Sequence of chain 1.A:
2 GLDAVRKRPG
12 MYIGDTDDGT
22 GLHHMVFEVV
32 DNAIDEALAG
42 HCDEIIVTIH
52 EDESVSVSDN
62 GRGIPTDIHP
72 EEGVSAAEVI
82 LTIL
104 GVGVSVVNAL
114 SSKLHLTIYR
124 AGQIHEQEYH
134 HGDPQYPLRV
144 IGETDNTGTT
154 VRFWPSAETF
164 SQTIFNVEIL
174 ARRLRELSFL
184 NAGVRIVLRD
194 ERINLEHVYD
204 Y

A small-molecule ligand and the protein it binds are described below.
Small molecule (SMILES): Cc1[nH]c(C(=O)Nc2nc3c(O[C@H](C)c4ccccc4)cc(C(=O)O)cc3s2)c(Cl)c1Cl

Binding-site contacts:
Ligand atom C5 contacts residue 80S1 of chain 1.C at 0.1 Å.
Ligand atom C12 contacts residue ILE81 of chain 1.A at 3.3 Å (hydrophobic).
Ligand atom C12 contacts residue 80S1 of chain 1.C at 0.8 Å.
Ligand atom C22 contacts residue 80S1 of chain 1.C at 0.1 Å.
Ligand atom C14 contacts residue 80S1 of chain 1.C at 1.4 Å.
Ligand atom CL1 contacts residue 80S1 of chain 1.C at 0.2 Å.
Ligand atom C6 contacts residue 80S1 of chain 1.C at 0.1 Å.
Ligand atom C2 contacts residue 80S1 of chain 1.C at 0.2 Å.
Ligand atom C1 contacts residue 80S1 of chain 1.C at 0.2 Å.
Ligand atom C13 contacts residue 80S1 of chain 1.C at 1.3 Å.
Ligand atom N1 contacts residue ASP60 of chain 1.A at 2.8 Å (salt-bridge).
Ligand atom O2 contacts residue 80S1 of chain 1.C at 0.4 Å (h-bond).
Ligand atom C20 contacts residue 80S1 of chain 1.C at 0.1 Å.
Ligand atom C21 contacts residue 80S1 of chain 1.C at 0.1 Å.
Ligand atom O1 contacts residue 80S1 of chain 1.C at 0.2 Å (h-bond).
Ligand atom C4 contacts residue 80S1 of chain 1.C at 0.1 Å.
Ligand atom C7 contacts residue 80S1 of chain 1.C at 0.2 Å.
Ligand atom C15 contacts residue 80S1 of chain 1.C at 0.8 Å.
Ligand atom C8 contacts residue 80S1 of chain 1.C at 0.8 Å.
Ligand atom O4 contacts residue 80S1 of chain 1.C at 0.4 Å (h-bond).
Ligand atom C11 contacts residue 80S1 of chain 1.C at 0.4 Å.
Ligand atom S1 contacts residue 80S1 of chain 1.C at 0.0 Å (h-bond).
Ligand atom O3 contacts residue ARG123 of chain 1.A at 2.9 Å (salt-bridge).
Ligand atom C13 contacts residue ILE81 of chain 1.A at 3.0 Å (hydrophobic).
Ligand atom C17 contacts residue PRO66 of chain 1.A at 3.4 Å (hydrophobic).
Ligand atom C18 contacts residue 80S1 of chain 1.C at 0.3 Å.
Ligand atom C14 contacts residue ILE81 of chain 1.A at 3.2 Å (hydrophobic).
Ligand atom C1 contacts residue ASP60 of chain 1.A at 3.4 Å.
Ligand atom C16 contacts residue 80S1 of chain 1.C at 0.2 Å.
Ligand atom CL2 contacts residue 80S1 of chain 1.C at 0.1 Å.
Ligand atom O3 contacts residue 80S1 of chain 1.C at 0.3 Å (h-bond).
Ligand atom C22 contacts residue ASN33 of chain 1.A at 3.4 Å.
Ligand atom C10 contacts residue 80S1 of chain 1.C at 0.5 Å.
Ligand atom C3 contacts residue 80S1 of chain 1.C at 0.1 Å.
Ligand atom N2 contacts residue 80S1 of chain 1.C at 0.1 Å (h-bond).
Ligand atom N1 contacts residue 80S1 of chain 1.C at 0.2 Å (h-bond).
Ligand atom N3 contacts residue 80S1 of chain 1.C at 0.2 Å (h-bond).
Ligand atom C19 contacts residue 80S1 of chain 1.C at 0.2 Å.
Ligand atom C9 contacts residue 80S1 of chain 1.C at 0.9 Å.
Ligand atom C17 contacts residue 80S1 of chain 1.C at 0.2 Å.